Sequence of chain 1.B:
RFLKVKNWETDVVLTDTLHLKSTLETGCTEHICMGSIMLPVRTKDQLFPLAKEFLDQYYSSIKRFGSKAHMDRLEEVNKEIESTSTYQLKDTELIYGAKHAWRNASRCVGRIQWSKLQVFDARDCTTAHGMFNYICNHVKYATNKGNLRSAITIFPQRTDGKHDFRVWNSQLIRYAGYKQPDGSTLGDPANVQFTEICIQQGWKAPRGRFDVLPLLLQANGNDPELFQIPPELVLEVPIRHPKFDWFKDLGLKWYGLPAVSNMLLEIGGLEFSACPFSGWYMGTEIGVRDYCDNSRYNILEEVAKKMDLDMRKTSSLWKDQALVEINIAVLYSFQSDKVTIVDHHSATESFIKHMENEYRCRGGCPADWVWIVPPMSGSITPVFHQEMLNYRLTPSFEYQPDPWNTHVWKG

Binding-site contacts:
Ligand atom C07 contacts residue GLY290 of chain 1.B at 3.8 Å.
Ligand atom C07 contacts residue HEM1 of chain 1.H at 3.6 Å.
Ligand atom C18 contacts residue TRP382 of chain 1.B at 3.6 Å (hydrophobic).
Ligand atom C16 contacts residue HEM1 of chain 1.H at 3.9 Å.
Ligand atom N02 contacts residue TYR292 of chain 1.B at 3.9 Å.
Ligand atom C27 contacts residue TRP10 of chain 1.A at 3.6 Å (hydrophobic).
Ligand atom C02 contacts residue GLU296 of chain 1.B at 3.6 Å.
Ligand atom C18 contacts residue HEM1 of chain 1.H at 3.6 Å.
Ligand atom C02 contacts residue HEM1 of chain 1.H at 3.7 Å.
Ligand atom C07 contacts residue PHE288 of chain 1.B at 3.7 Å (hydrophobic).
Ligand atom C03 contacts residue HEM1 of chain 1.H at 3.5 Å.
Ligand atom C08 contacts residue HEM1 of chain 1.H at 3.7 Å.
Ligand atom N21 contacts residue HEM1 of chain 1.H at 2.6 Å (h-bond).
Ligand atom C12 contacts residue GLN182 of chain 1.B at 3.2 Å.
Ligand atom C20 contacts residue HEM1 of chain 1.H at 3.6 Å.
Ligand atom N22 contacts residue HEM1 of chain 1.H at 2.9 Å (h-bond).
Ligand atom C08 contacts residue GLU296 of chain 1.B at 3.1 Å.
Ligand atom N22 contacts residue ARG118 of chain 1.B at 3.6 Å (salt-bridge).
Ligand atom C15 contacts residue HEM1 of chain 1.H at 3.2 Å.
Ligand atom N02 contacts residue HEM1 of chain 1.H at 3.3 Å.
Ligand atom N19 contacts residue HEM1 of chain 1.H at 2.6 Å (h-bond).
Ligand atom C02 contacts residue TRP291 of chain 1.B at 3.8 Å (hydrophobic).
Ligand atom N02 contacts residue TRP291 of chain 1.B at 2.8 Å (h-bond).
Ligand atom N02 contacts residue GLU296 of chain 1.B at 2.8 Å (salt-bridge).
Ligand atom C14 contacts residue HEM1 of chain 1.H at 3.0 Å.
Ligand atom C17 contacts residue HEM1 of chain 1.H at 3.4 Å.
Ligand atom C23 contacts residue TYR410 of chain 1.B at 3.9 Å (hydrophobic).
Ligand atom C09 contacts residue VAL271 of chain 1.B at 3.4 Å (hydrophobic).
Ligand atom C06 contacts residue GLU296 of chain 1.B at 3.4 Å.
Ligand atom C22 contacts residue HEM1 of chain 1.H at 3.5 Å.
Ligand atom C05 contacts residue VAL271 of chain 1.B at 3.7 Å (hydrophobic).
Ligand atom C26 contacts residue HEM1 of chain 1.H at 3.5 Å.
Ligand atom C23 contacts residue LEU41 of chain 1.B at 3.8 Å (hydrophobic).
Ligand atom N11 contacts residue GLN182 of chain 1.B at 3.4 Å (h-bond).
Ligand atom N19 contacts residue H4B1 of chain 1.I at 2.9 Å (h-bond).
Ligand atom C13 contacts residue HEM1 of chain 1.H at 3.4 Å.
Ligand atom N21 contacts residue TRP382 of chain 1.B at 3.8 Å.
Ligand atom N01 contacts residue GLU296 of chain 1.B at 2.6 Å (salt-bridge).
Ligand atom N01 contacts residue PRO269 of chain 1.B at 3.8 Å.
Ligand atom C18 contacts residue H4B1 of chain 1.I at 3.4 Å.

The protein below binds the small molecule below.
Small molecule (SMILES): Cc1cc(N)nc(CCc2cncc([C@H](CN)Cc3cc(C)cc(N)n3)c2)c1

Sequence of chain 1.A:
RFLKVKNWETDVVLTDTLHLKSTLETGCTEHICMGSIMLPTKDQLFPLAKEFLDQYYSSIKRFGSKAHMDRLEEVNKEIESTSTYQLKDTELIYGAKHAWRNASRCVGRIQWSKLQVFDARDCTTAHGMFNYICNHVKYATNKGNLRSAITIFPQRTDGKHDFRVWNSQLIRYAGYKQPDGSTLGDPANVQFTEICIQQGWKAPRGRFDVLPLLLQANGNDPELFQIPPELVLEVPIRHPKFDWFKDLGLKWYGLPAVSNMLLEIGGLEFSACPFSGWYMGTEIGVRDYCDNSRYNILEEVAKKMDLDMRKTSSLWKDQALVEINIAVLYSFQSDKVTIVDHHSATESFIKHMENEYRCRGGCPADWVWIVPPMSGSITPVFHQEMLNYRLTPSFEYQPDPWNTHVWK